Binding-site contacts:
Ligand atom O6 contacts residue ASN113 of chain 1.B at 3.4 Å (h-bond).
Ligand atom C5 contacts residue ASN113 of chain 1.B at 4.4 Å.
Ligand atom C7 contacts residue LYS115 of chain 1.B at 4.5 Å.
Ligand atom C6 contacts residue ASN113 of chain 1.B at 3.6 Å.
Ligand atom C5 contacts residue HIS42 of chain 1.B at 4.0 Å.
Ligand atom C1 contacts residue HIS42 of chain 1.B at 4.1 Å.
Ligand atom O5 contacts residue HIS42 of chain 1.B at 3.8 Å.
Ligand atom C3 contacts residue ASN125 of chain 1.B at 3.8 Å.
Ligand atom O6 contacts residue SER127 of chain 1.B at 4.3 Å.
Ligand atom O6 contacts residue GLU40 of chain 1.B at 4.1 Å.
Ligand atom C4 contacts residue ASN125 of chain 1.B at 4.2 Å.
Ligand atom C1 contacts residue ASN125 of chain 1.B at 1.4 Å.
Ligand atom C7 contacts residue ASN125 of chain 1.B at 3.6 Å.
Ligand atom C6 contacts residue HIS42 of chain 1.B at 4.0 Å.
Ligand atom O7 contacts residue ASN125 of chain 1.B at 3.6 Å (h-bond).
Ligand atom C5 contacts residue ASN125 of chain 1.B at 3.7 Å.
Ligand atom O7 contacts residue LYS115 of chain 1.B at 3.5 Å.
Ligand atom O5 contacts residue ASN125 of chain 1.B at 2.4 Å (h-bond).
Ligand atom C1 contacts residue ASN113 of chain 1.B at 4.3 Å.
Ligand atom N2 contacts residue ASN125 of chain 1.B at 2.9 Å (h-bond).
Ligand atom O3 contacts residue LYS115 of chain 1.B at 3.9 Å.
Ligand atom O6 contacts residue HIS42 of chain 1.B at 2.8 Å (h-bond).
Ligand atom O5 contacts residue ASN113 of chain 1.B at 3.5 Å.
Ligand atom C6 contacts residue GLU40 of chain 1.B at 4.4 Å.
Ligand atom C2 contacts residue ASN125 of chain 1.B at 2.4 Å.

Sequence of chain 1.B:
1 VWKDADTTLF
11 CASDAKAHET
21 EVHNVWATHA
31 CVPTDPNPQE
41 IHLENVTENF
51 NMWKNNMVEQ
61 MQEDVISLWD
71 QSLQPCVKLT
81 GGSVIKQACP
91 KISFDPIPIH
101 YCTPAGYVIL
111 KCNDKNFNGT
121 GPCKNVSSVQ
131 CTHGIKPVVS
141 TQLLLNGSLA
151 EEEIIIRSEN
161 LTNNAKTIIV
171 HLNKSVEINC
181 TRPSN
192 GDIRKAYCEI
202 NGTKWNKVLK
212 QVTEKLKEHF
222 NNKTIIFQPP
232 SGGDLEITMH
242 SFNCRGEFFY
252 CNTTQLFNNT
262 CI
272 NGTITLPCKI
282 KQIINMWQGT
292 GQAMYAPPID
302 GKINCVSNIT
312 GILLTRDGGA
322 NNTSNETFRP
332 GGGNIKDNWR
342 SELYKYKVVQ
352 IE

This small molecule binds to this protein.
Small molecule (SMILES): CC(=O)N[C@@H]1[C@@H](O)[C@H](O)[C@@H](CO)O[C@H]1O